The protein below binds the small molecule below.
Small molecule (SMILES): CC(=O)N[C@@H]1[C@@H](O)[C@H](O)[C@@H](CO)O[C@H]1O

Binding-site contacts:
Ligand atom O5 contacts residue ASN163 of chain 1.B at 2.4 Å (h-bond).
Ligand atom C1 contacts residue ALA160 of chain 1.B at 4.4 Å (hydrophobic).
Ligand atom C7 contacts residue ASN163 of chain 1.B at 3.3 Å.
Ligand atom O5 contacts residue SER159 of chain 1.B at 3.8 Å.
Ligand atom C8 contacts residue ASN163 of chain 1.B at 4.4 Å.
Ligand atom C1 contacts residue ASN163 of chain 1.B at 1.4 Å.
Ligand atom C5 contacts residue SER159 of chain 1.B at 4.5 Å.
Ligand atom N2 contacts residue ASN163 of chain 1.B at 2.9 Å (h-bond).
Ligand atom C5 contacts residue ASN163 of chain 1.B at 3.7 Å.
Ligand atom C4 contacts residue ASN163 of chain 1.B at 4.3 Å.
Ligand atom C3 contacts residue ASN163 of chain 1.B at 3.8 Å.
Ligand atom C1 contacts residue SER159 of chain 1.B at 4.5 Å.
Ligand atom O6 contacts residue SER159 of chain 1.B at 3.5 Å (h-bond).
Ligand atom C6 contacts residue SER159 of chain 1.B at 4.4 Å.
Ligand atom O7 contacts residue ASN163 of chain 1.B at 3.4 Å.
Ligand atom C2 contacts residue ASN163 of chain 1.B at 2.5 Å.

Sequence of chain 1.B:
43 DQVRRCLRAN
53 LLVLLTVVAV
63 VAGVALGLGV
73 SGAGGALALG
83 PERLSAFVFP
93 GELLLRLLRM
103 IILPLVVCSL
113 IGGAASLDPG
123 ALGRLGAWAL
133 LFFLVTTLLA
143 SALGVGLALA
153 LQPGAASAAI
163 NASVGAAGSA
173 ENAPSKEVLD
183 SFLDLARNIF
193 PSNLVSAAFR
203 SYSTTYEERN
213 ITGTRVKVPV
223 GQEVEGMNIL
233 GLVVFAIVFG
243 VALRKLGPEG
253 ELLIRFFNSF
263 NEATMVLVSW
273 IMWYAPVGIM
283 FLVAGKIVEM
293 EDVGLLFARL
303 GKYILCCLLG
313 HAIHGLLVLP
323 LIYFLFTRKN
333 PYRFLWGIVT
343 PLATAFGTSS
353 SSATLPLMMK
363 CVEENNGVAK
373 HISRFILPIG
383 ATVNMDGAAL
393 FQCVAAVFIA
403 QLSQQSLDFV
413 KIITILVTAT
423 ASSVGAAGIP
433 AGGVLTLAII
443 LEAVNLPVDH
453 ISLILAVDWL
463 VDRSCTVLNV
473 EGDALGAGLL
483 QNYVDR